Sequence of chain 2.A:
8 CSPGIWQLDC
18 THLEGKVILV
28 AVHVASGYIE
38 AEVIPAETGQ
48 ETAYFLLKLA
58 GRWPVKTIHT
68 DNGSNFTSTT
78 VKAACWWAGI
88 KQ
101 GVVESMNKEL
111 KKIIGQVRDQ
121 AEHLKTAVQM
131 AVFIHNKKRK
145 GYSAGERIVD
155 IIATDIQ

Binding-site contacts:
Ligand atom C36 contacts residue LEU54 of chain 1.A at 3.7 Å (hydrophobic).
Ligand atom O69 contacts residue HIS123 of chain 2.A at 2.9 Å (h-bond).
Ligand atom O35 contacts residue ALA81 of chain 1.A at 3.6 Å.
Ligand atom O69 contacts residue ALA121 of chain 2.A at 3.8 Å.
Ligand atom C68 contacts residue GLU122 of chain 2.A at 3.5 Å.
Ligand atom C32 contacts residue ALA80 of chain 1.A at 3.8 Å (hydrophobic).
Ligand atom C27 contacts residue THR77 of chain 1.A at 3.7 Å.
Ligand atom C47 contacts residue SO41 of chain 2.E at 3.7 Å.
Ligand atom C47 contacts residue GLN120 of chain 2.A at 3.5 Å.
Ligand atom C68 contacts residue THR126 of chain 2.A at 3.5 Å.
Ligand atom O71 contacts residue GLU122 of chain 2.A at 2.8 Å (salt-bridge).
Ligand atom C56 contacts residue GLN47 of chain 1.A at 3.8 Å.
Ligand atom C39 contacts residue MET130 of chain 2.A at 3.8 Å (hydrophobic).
Ligand atom C60 contacts residue THR126 of chain 2.A at 3.8 Å.
Ligand atom C68 contacts residue HIS123 of chain 2.A at 3.8 Å.
Ligand atom O71 contacts residue ALA121 of chain 2.A at 3.6 Å.
Ligand atom C55 contacts residue THR126 of chain 2.A at 3.7 Å.
Ligand atom C36 contacts residue TRP84 of chain 1.A at 3.6 Å (hydrophobic).
Ligand atom C07 contacts residue THR77 of chain 1.A at 3.5 Å.
Ligand atom C32 contacts residue ALA81 of chain 1.A at 3.6 Å (hydrophobic).
Ligand atom O69 contacts residue THR126 of chain 2.A at 2.7 Å (h-bond).
Ligand atom O54 contacts residue THR126 of chain 2.A at 3.4 Å (h-bond).
Ligand atom C32 contacts residue THR77 of chain 1.A at 3.8 Å.
Ligand atom C56 contacts residue THR77 of chain 1.A at 3.8 Å.
Ligand atom O35 contacts residue LEU54 of chain 1.A at 3.6 Å.
Ligand atom C46 contacts residue SO41 of chain 2.E at 3.8 Å.
Ligand atom C39 contacts residue TRP84 of chain 1.A at 3.5 Å (hydrophobic).
Ligand atom O54 contacts residue HIS123 of chain 2.A at 3.5 Å.
Ligand atom C01 contacts residue GLU122 of chain 2.A at 3.6 Å.
Ligand atom C52 contacts residue THR126 of chain 2.A at 3.7 Å.
Ligand atom C25 contacts residue ALA80 of chain 1.A at 3.7 Å (hydrophobic).
Ligand atom C01 contacts residue HIS123 of chain 2.A at 3.6 Å.
Ligand atom O69 contacts residue GLU122 of chain 2.A at 3.5 Å (salt-bridge).
Ligand atom C30 contacts residue THR77 of chain 1.A at 3.7 Å.
Ligand atom C60 contacts residue HIS123 of chain 2.A at 3.8 Å.
Ligand atom C64 contacts residue THR126 of chain 2.A at 3.3 Å.
Ligand atom N06 contacts residue THR77 of chain 1.A at 3.8 Å.
Ligand atom N08 contacts residue THR77 of chain 1.A at 3.6 Å.
Ligand atom C25 contacts residue SO41 of chain 2.E at 3.5 Å.
Ligand atom C23 contacts residue THR76 of chain 1.A at 3.6 Å.

The protein below binds the small molecule below.
Small molecule (SMILES): Cc1nc2c(ccn2Cc2ccc(F)c(F)c2)c(-c2ccc3c(c2C)CCCO3)c1[C@H](OC(C)(C)C)C(=O)O

Sequence of chain 1.A:
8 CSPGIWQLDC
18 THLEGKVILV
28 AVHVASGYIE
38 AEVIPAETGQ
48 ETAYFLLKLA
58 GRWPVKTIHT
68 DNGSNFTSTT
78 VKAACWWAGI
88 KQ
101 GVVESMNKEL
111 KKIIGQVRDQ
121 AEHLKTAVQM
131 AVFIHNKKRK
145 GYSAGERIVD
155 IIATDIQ